This protein binds this small molecule.
Small molecule (SMILES): Nc1nc2c(ncn2[C@@H]2O[C@H](CO[P](=O)(O)C[P](=O)(O)OP(=O)(O)O)[C@@H](O)[C@H]2O)c(=O)[nH]1

Sequence of chain 1.H:
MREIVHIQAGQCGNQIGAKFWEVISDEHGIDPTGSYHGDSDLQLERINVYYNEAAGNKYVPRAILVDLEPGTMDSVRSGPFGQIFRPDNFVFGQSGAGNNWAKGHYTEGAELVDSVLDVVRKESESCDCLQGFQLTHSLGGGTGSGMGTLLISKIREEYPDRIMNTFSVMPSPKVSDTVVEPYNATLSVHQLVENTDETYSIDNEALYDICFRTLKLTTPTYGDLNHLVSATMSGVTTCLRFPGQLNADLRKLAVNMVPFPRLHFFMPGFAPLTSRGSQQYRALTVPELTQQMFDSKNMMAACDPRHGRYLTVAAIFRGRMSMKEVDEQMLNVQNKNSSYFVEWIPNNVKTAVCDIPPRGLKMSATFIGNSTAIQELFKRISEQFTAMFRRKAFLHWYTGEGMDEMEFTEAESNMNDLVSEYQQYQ

Binding-site contacts:
Ligand atom PA contacts residue GLN11 of chain 1.H at 3.5 Å.
Ligand atom C2 contacts residue ASN226 of chain 1.H at 3.6 Å.
Ligand atom N1 contacts residue TYR222 of chain 1.H at 3.2 Å.
Ligand atom O2B contacts residue GLN11 of chain 1.H at 2.5 Å.
Ligand atom C4 contacts residue CYS12 of chain 1.H at 3.9 Å (hydrophobic).
Ligand atom O3B contacts residue ASN99 of chain 1.H at 3.8 Å.
Ligand atom O3' contacts residue ASP177 of chain 1.H at 3.5 Å.
Ligand atom C6 contacts residue TYR222 of chain 1.H at 3.2 Å (hydrophobic).
Ligand atom N3 contacts residue CYS12 of chain 1.H at 3.9 Å.
Ligand atom O6 contacts residue GLN15 of chain 1.H at 3.8 Å.
Ligand atom O1B contacts residue GLY144 of chain 1.H at 3.8 Å.
Ligand atom N2 contacts residue ASN226 of chain 1.H at 3.5 Å (h-bond).
Ligand atom C4 contacts residue TYR222 of chain 1.H at 3.5 Å (hydrophobic).
Ligand atom O2G contacts residue GLN11 of chain 1.H at 3.6 Å (h-bond).
Ligand atom O1A contacts residue CYS12 of chain 1.H at 2.6 Å (h-bond).
Ligand atom O1A contacts residue GLN11 of chain 1.H at 2.6 Å.
Ligand atom O3B contacts residue THR143 of chain 1.H at 3.3 Å.
Ligand atom PA contacts residue CYS12 of chain 1.H at 3.9 Å.
Ligand atom O1B contacts residue GLN11 of chain 1.H at 3.6 Å (h-bond).
Ligand atom O2A contacts residue GLN11 of chain 1.H at 2.7 Å (h-bond).
Ligand atom PG contacts residue ASN99 of chain 1.H at 3.9 Å.
Ligand atom O5' contacts residue CYS12 of chain 1.H at 3.9 Å.
Ligand atom C5 contacts residue TYR222 of chain 1.H at 3.3 Å (hydrophobic).
Ligand atom O1G contacts residue THR143 of chain 1.H at 3.4 Å.
Ligand atom O2B contacts residue THR143 of chain 1.H at 3.8 Å.
Ligand atom PB contacts residue THR143 of chain 1.H at 3.6 Å.
Ligand atom C2 contacts residue TYR222 of chain 1.H at 3.3 Å (hydrophobic).
Ligand atom O2' contacts residue ASP177 of chain 1.H at 3.7 Å.
Ligand atom O3G contacts residue ASN99 of chain 1.H at 2.9 Å (h-bond).
Ligand atom N3 contacts residue TYR222 of chain 1.H at 3.5 Å.
Ligand atom N2 contacts residue LEU207 of chain 1.H at 3.8 Å.
Ligand atom O2' contacts residue ASN204 of chain 1.H at 3.6 Å.
Ligand atom O1B contacts residue THR143 of chain 1.H at 3.2 Å.
Ligand atom N2 contacts residue LEU225 of chain 1.H at 3.6 Å.
Ligand atom O5' contacts residue SER138 of chain 1.H at 3.5 Å (h-bond).
Ligand atom O6 contacts residue ASN226 of chain 1.H at 3.9 Å.
Ligand atom O6 contacts residue TYR222 of chain 1.H at 3.1 Å.
Ligand atom PB contacts residue GLN11 of chain 1.H at 3.7 Å.
Ligand atom O1B contacts residue SER138 of chain 1.H at 3.9 Å.
Ligand atom N1 contacts residue ASN226 of chain 1.H at 3.0 Å (h-bond).